Binding-site contacts:
Ligand atom O4B contacts residue PHE129 of chain 1.A at 3.3 Å.
Ligand atom O4B contacts residue LEU196 of chain 1.A at 3.8 Å.
Ligand atom C21 contacts residue PHE129 of chain 1.A at 4.0 Å (hydrophobic).
Ligand atom S2 contacts residue HIS93 of chain 1.A at 3.9 Å.
Ligand atom C20 contacts residue PHE129 of chain 1.A at 3.8 Å (hydrophobic).
Ligand atom N21 contacts residue HIS93 of chain 1.A at 3.0 Å (h-bond).
Ligand atom O2A contacts residue ZN1 of chain 1.C at 3.1 Å.
Ligand atom S1 contacts residue THR197 of chain 1.A at 3.7 Å.
Ligand atom S1 contacts residue HIS93 of chain 1.A at 3.4 Å (h-bond).
Ligand atom O1A contacts residue TRP207 of chain 1.A at 3.8 Å.
Ligand atom O2A contacts residue HIS93 of chain 1.A at 3.3 Å (h-bond).
Ligand atom S2 contacts residue LEU196 of chain 1.A at 3.8 Å.
Ligand atom C9 contacts residue LEU196 of chain 1.A at 3.8 Å (hydrophobic).
Ligand atom S2 contacts residue VAL120 of chain 1.A at 3.7 Å.
Ligand atom C10 contacts residue THR198 of chain 1.A at 3.1 Å.
Ligand atom C16 contacts residue THR198 of chain 1.A at 3.3 Å.
Ligand atom O23 contacts residue PRO200 of chain 1.A at 4.0 Å.
Ligand atom N15 contacts residue THR198 of chain 1.A at 3.9 Å.
Ligand atom O2A contacts residue VAL141 of chain 1.A at 3.8 Å.
Ligand atom S1 contacts residue HIS118 of chain 1.A at 3.9 Å.
Ligand atom N21 contacts residue THR197 of chain 1.A at 2.7 Å (h-bond).
Ligand atom N21 contacts residue HIS95 of chain 1.A at 3.1 Å (h-bond).
Ligand atom O1A contacts residue LEU196 of chain 1.A at 3.2 Å.
Ligand atom N21 contacts residue HIS118 of chain 1.A at 3.4 Å (h-bond).
Ligand atom O3B contacts residue PHE129 of chain 1.A at 3.8 Å.
Ligand atom O2A contacts residue HIS118 of chain 1.A at 3.4 Å (h-bond).
Ligand atom C4 contacts residue THR198 of chain 1.A at 3.2 Å.
Ligand atom O2A contacts residue VAL120 of chain 1.A at 3.9 Å.
Ligand atom C22 contacts residue LEU196 of chain 1.A at 4.0 Å (hydrophobic).
Ligand atom C24 contacts residue VAL133 of chain 1.A at 3.8 Å (hydrophobic).
Ligand atom C3 contacts residue ZN1 of chain 1.C at 4.0 Å.
Ligand atom C19 contacts residue PHE129 of chain 1.A at 3.9 Å (hydrophobic).
Ligand atom O1A contacts residue ZN1 of chain 1.C at 4.0 Å.
Ligand atom C3 contacts residue HIS93 of chain 1.A at 3.6 Å.
Ligand atom S1 contacts residue ZN1 of chain 1.C at 2.9 Å.
Ligand atom O1A contacts residue THR197 of chain 1.A at 2.9 Å (h-bond).
Ligand atom C5 contacts residue THR198 of chain 1.A at 3.5 Å.
Ligand atom O3B contacts residue GLN91 of chain 1.A at 3.2 Å (h-bond).
Ligand atom C9 contacts residue PRO199 of chain 1.A at 4.0 Å (hydrophobic).
Ligand atom N21 contacts residue ZN1 of chain 1.C at 1.9 Å.

The protein below binds the small molecule below.
Small molecule (SMILES): CN[C@H]1CN(c2cccc(OC)c2)S(=O)(=O)c2sc(S(N)(=O)=O)cc21

Sequence of chain 1.A:
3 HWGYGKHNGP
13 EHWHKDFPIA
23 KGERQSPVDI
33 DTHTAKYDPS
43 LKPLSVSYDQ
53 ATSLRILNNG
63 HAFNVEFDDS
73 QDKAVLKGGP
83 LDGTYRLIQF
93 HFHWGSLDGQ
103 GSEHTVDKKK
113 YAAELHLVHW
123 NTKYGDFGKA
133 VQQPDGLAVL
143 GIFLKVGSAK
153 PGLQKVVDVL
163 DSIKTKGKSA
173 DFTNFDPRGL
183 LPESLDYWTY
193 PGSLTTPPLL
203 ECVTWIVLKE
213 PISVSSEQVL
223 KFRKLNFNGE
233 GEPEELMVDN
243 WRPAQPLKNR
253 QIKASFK